Sequence of chain 1.G:
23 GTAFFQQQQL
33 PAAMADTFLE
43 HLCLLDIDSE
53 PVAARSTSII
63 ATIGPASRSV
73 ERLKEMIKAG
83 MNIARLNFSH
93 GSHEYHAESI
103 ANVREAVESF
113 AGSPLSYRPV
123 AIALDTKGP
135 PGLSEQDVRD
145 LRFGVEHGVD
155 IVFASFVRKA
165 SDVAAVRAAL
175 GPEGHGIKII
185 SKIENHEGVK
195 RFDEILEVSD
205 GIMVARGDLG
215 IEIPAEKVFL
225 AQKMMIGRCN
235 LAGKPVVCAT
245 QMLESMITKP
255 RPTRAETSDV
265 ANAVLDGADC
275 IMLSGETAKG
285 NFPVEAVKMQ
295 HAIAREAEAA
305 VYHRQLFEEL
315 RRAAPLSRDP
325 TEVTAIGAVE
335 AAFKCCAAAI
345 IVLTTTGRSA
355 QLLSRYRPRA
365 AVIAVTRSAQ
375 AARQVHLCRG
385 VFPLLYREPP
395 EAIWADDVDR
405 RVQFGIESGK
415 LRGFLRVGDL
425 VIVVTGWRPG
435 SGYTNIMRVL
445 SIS

Binding-site contacts:
Ligand atom O6 contacts residue THR348 of chain 1.G at 3.5 Å.
Ligand atom O3P contacts residue ARG405 of chain 1.G at 2.9 Å (salt-bridge).
Ligand atom O4P contacts residue SER435 of chain 1.G at 3.0 Å (h-bond).
Ligand atom O4 contacts residue THR438 of chain 1.G at 3.4 Å (h-bond).
Ligand atom C4 contacts residue GLY434 of chain 1.G at 3.2 Å.
Ligand atom O2 contacts residue LEU347 of chain 1.G at 3.6 Å.
Ligand atom O4 contacts residue TYR437 of chain 1.G at 2.8 Å (h-bond).
Ligand atom O6 contacts residue THR349 of chain 1.G at 3.1 Å (h-bond).
Ligand atom O2P contacts residue ARG405 of chain 1.G at 2.8 Å (salt-bridge).
Ligand atom P2 contacts residue THR349 of chain 1.G at 3.7 Å.
Ligand atom O3P contacts residue TRP398 of chain 1.G at 2.7 Å (h-bond).
Ligand atom C3 contacts residue GLY434 of chain 1.G at 3.3 Å.
Ligand atom O1P contacts residue GLY434 of chain 1.G at 2.9 Å (h-bond).
Ligand atom O5P contacts residue SER353 of chain 1.G at 2.7 Å (h-bond).
Ligand atom O6 contacts residue SER435 of chain 1.G at 3.7 Å.
Ligand atom O3 contacts residue GLY430 of chain 1.G at 3.1 Å.
Ligand atom O4P contacts residue THR350 of chain 1.G at 2.7 Å (h-bond).
Ligand atom O6P contacts residue SER353 of chain 1.G at 3.7 Å.
Ligand atom O4 contacts residue GLY434 of chain 1.G at 2.5 Å (h-bond).
Ligand atom O6P contacts residue SER435 of chain 1.G at 3.2 Å (h-bond).
Ligand atom P2 contacts residue SER435 of chain 1.G at 3.6 Å.
Ligand atom P2 contacts residue THR348 of chain 1.G at 3.5 Å.
Ligand atom O3 contacts residue ARG432 of chain 1.G at 2.6 Å (salt-bridge).
Ligand atom O1 contacts residue GLY434 of chain 1.G at 3.6 Å.
Ligand atom P2 contacts residue SER353 of chain 1.G at 3.7 Å.
Ligand atom O2 contacts residue GLY430 of chain 1.G at 3.4 Å (h-bond).
Ligand atom C6 contacts residue SER353 of chain 1.G at 3.7 Å.
Ligand atom C4 contacts residue THR438 of chain 1.G at 3.7 Å.
Ligand atom O5P contacts residue THR348 of chain 1.G at 2.5 Å (h-bond).
Ligand atom C6 contacts residue THR438 of chain 1.G at 3.4 Å.
Ligand atom P1 contacts residue ARG405 of chain 1.G at 3.8 Å.
Ligand atom O4 contacts residue GLY436 of chain 1.G at 3.6 Å.
Ligand atom C6 contacts residue LEU347 of chain 1.G at 3.7 Å (hydrophobic).
Ligand atom O5 contacts residue LEU347 of chain 1.G at 3.8 Å.
Ligand atom O4P contacts residue THR349 of chain 1.G at 3.2 Å (h-bond).
Ligand atom C5 contacts residue GLY434 of chain 1.G at 3.3 Å.
Ligand atom C3 contacts residue ARG432 of chain 1.G at 3.3 Å.
Ligand atom O6P contacts residue GLY436 of chain 1.G at 2.9 Å (h-bond).
Ligand atom O1P contacts residue PRO433 of chain 1.G at 3.6 Å.
Ligand atom O4P contacts residue THR348 of chain 1.G at 3.5 Å (h-bond).

This small molecule binds to this protein.
Small molecule (SMILES): O=P(O)(O)OC[C@H]1O[C@](O)(COP(=O)(O)O)[C@@H](O)[C@@H]1O